Binding-site contacts:
Ligand atom O1P contacts residue HIS86 of chain 1.B at 3.1 Å (h-bond).
Ligand atom O1P contacts residue ASN236 of chain 1.B at 2.8 Å (h-bond).
Ligand atom O2P contacts residue LYS87 of chain 1.B at 3.3 Å (salt-bridge).
Ligand atom OXT contacts residue HIS115 of chain 1.B at 2.9 Å (h-bond).
Ligand atom N contacts residue LYS87 of chain 1.B at 3.5 Å.
Ligand atom O2P contacts residue SER235 of chain 1.B at 2.6 Å (h-bond).
Ligand atom O contacts residue GOL1 of chain 1.DA at 2.9 Å (h-bond).
Ligand atom O2P contacts residue GLY234 of chain 1.B at 3.5 Å (h-bond).
Ligand atom OXT contacts residue GLN114 of chain 1.B at 3.0 Å (h-bond).
Ligand atom O contacts residue HIS115 of chain 1.B at 3.4 Å.
Ligand atom C4 contacts residue GLY303 of chain 1.B at 3.4 Å.
Ligand atom O contacts residue GLY111 of chain 1.B at 3.0 Å (h-bond).
Ligand atom C6 contacts residue GLU350 of chain 1.B at 3.6 Å.
Ligand atom P contacts residue SER235 of chain 1.B at 3.4 Å.
Ligand atom OXT contacts residue THR110 of chain 1.B at 3.4 Å (h-bond).
Ligand atom O3 contacts residue GLN114 of chain 1.B at 2.9 Å (h-bond).
Ligand atom O1P contacts residue SER235 of chain 1.B at 3.2 Å (h-bond).
Ligand atom C4A contacts residue LYS87 of chain 1.B at 3.4 Å.
Ligand atom OG contacts residue ASP305 of chain 1.B at 2.6 Å (salt-bridge).
Ligand atom N contacts residue GLY303 of chain 1.B at 3.5 Å (h-bond).
Ligand atom O3P contacts residue GLY233 of chain 1.B at 3.0 Å (h-bond).
Ligand atom C5A contacts residue GLY303 of chain 1.B at 3.4 Å.
Ligand atom C contacts residue HIS115 of chain 1.B at 3.5 Å.
Ligand atom C5 contacts residue GLY303 of chain 1.B at 3.6 Å.
Ligand atom OXT contacts residue GLY113 of chain 1.B at 3.5 Å (h-bond).
Ligand atom CB contacts residue GOL1 of chain 1.DA at 3.4 Å.
Ligand atom OG contacts residue GLY111 of chain 1.B at 3.5 Å.
Ligand atom C2A contacts residue GLU350 of chain 1.B at 3.5 Å.
Ligand atom C contacts residue THR110 of chain 1.B at 3.4 Å.
Ligand atom CB contacts residue GLY303 of chain 1.B at 3.6 Å.
Ligand atom N1 contacts residue GLU350 of chain 1.B at 3.4 Å.
Ligand atom O3P contacts residue SER235 of chain 1.B at 3.6 Å.
Ligand atom O contacts residue THR110 of chain 1.B at 2.7 Å (h-bond).
Ligand atom O4P contacts residue LYS87 of chain 1.B at 3.2 Å (salt-bridge).
Ligand atom O3P contacts residue GLY234 of chain 1.B at 2.8 Å (h-bond).
Ligand atom C4A contacts residue GLY303 of chain 1.B at 2.9 Å.
Ligand atom O2P contacts residue THR190 of chain 1.B at 2.6 Å (h-bond).
Ligand atom CB contacts residue ASP305 of chain 1.B at 3.2 Å.
Ligand atom OG contacts residue ALA112 of chain 1.B at 2.9 Å (h-bond).
Ligand atom O3P contacts residue GLY232 of chain 1.B at 2.9 Å (h-bond).

Sequence of chain 1.B:
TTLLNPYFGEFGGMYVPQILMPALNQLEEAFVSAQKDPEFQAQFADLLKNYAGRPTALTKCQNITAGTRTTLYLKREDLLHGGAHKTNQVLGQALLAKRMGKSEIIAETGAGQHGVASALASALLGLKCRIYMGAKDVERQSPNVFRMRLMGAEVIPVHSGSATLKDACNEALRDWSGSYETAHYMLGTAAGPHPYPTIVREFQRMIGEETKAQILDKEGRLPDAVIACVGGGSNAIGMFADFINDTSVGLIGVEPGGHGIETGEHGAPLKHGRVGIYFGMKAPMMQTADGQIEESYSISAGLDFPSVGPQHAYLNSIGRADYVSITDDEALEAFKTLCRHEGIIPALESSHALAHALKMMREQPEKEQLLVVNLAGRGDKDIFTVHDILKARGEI

The protein below binds the small molecule below.
Small molecule (SMILES): Cc1ncc(COP(=O)(O)O)c(/C=N/C(CO)C(=O)O)c1O